Sequence of chain 1.A:
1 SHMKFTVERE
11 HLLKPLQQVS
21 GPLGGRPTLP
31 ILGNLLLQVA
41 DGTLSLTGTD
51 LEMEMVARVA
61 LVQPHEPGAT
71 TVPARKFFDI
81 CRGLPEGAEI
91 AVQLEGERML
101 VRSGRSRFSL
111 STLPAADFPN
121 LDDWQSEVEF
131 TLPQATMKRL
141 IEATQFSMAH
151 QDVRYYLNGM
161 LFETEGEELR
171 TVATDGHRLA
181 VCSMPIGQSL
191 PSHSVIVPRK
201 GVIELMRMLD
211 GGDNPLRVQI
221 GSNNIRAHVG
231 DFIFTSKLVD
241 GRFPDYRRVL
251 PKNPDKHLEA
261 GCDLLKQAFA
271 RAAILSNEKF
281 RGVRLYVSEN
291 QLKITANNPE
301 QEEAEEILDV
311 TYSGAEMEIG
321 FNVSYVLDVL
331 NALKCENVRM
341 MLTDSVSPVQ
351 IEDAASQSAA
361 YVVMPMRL

Binding-site contacts:
Ligand atom OE1 contacts residue MET366 of chain 1.A at 3.5 Å.
Ligand atom CG contacts residue HIS177 of chain 1.A at 3.5 Å.
Ligand atom NE2 contacts residue MET364 of chain 1.A at 3.0 Å (h-bond).
Ligand atom O contacts residue HIS177 of chain 1.A at 3.5 Å (h-bond).
Ligand atom CD1 contacts residue LEU179 of chain 1.A at 3.7 Å (hydrophobic).
Ligand atom CA contacts residue GLY176 of chain 1.A at 3.5 Å.
Ligand atom CD1 contacts residue PRO365 of chain 1.A at 3.1 Å (hydrophobic).
Ligand atom CZ contacts residue ARG367 of chain 1.A at 3.4 Å.
Ligand atom CB contacts residue PRO365 of chain 1.A at 3.4 Å (hydrophobic).
Ligand atom CG contacts residue PRO365 of chain 1.A at 3.8 Å (hydrophobic).
Ligand atom CE2 contacts residue PRO244 of chain 1.A at 3.9 Å (hydrophobic).
Ligand atom CB contacts residue MET364 of chain 1.A at 3.5 Å (hydrophobic).
Ligand atom CA contacts residue GLY176 of chain 1.A at 3.7 Å.
Ligand atom CZ contacts residue THR174 of chain 1.A at 3.6 Å.
Ligand atom CE2 contacts residue ARG367 of chain 1.A at 3.5 Å.
Ligand atom C contacts residue MET366 of chain 1.A at 3.9 Å (hydrophobic).
Ligand atom NE2 contacts residue PRO365 of chain 1.A at 3.4 Å (h-bond).
Ligand atom CE2 contacts residue THR174 of chain 1.A at 3.5 Å.
Ligand atom C contacts residue MET364 of chain 1.A at 3.8 Å (hydrophobic).
Ligand atom N contacts residue GLY176 of chain 1.A at 2.7 Å (h-bond).
Ligand atom OE1 contacts residue TYR325 of chain 1.A at 3.5 Å.
Ligand atom CD contacts residue TYR325 of chain 1.A at 3.9 Å (hydrophobic).
Ligand atom CE1 contacts residue ARG154 of chain 1.A at 3.9 Å.
Ligand atom CZ contacts residue GLY176 of chain 1.A at 3.6 Å.
Ligand atom CB contacts residue GLY176 of chain 1.A at 3.3 Å.
Ligand atom CA contacts residue MET366 of chain 1.A at 3.8 Å (hydrophobic).
Ligand atom CA contacts residue PRO365 of chain 1.A at 3.8 Å (hydrophobic).
Ligand atom CZ contacts residue PRO244 of chain 1.A at 3.5 Å (hydrophobic).
Ligand atom CG contacts residue HIS177 of chain 1.A at 3.7 Å.
Ligand atom O contacts residue MET364 of chain 1.A at 3.7 Å.
Ligand atom N contacts residue MET366 of chain 1.A at 3.8 Å.
Ligand atom O contacts residue MET364 of chain 1.A at 3.7 Å.
Ligand atom C contacts residue GLY176 of chain 1.A at 3.7 Å.
Ligand atom O contacts residue ARG367 of chain 1.A at 2.9 Å (salt-bridge).
Ligand atom CD1 contacts residue ARG178 of chain 1.A at 3.7 Å.
Ligand atom C contacts residue ARG367 of chain 1.A at 3.7 Å.
Ligand atom OD1 contacts residue HIS177 of chain 1.A at 3.9 Å.
Ligand atom N contacts residue PRO365 of chain 1.A at 3.1 Å (h-bond).
Ligand atom CD2 contacts residue MET364 of chain 1.A at 3.9 Å (hydrophobic).
Ligand atom O contacts residue MET366 of chain 1.A at 3.4 Å.

The protein below binds the small molecule below.
Small molecule (SMILES): CC(=O)N[C@@H](CCC(N)=O)C(=O)N[C@@H](CC1CCCCC1)C(=O)N[C@@H](CC(=O)O)C(=O)N[C@@H](CC(C)C)C(=O)N[C@@H](Cc1ccccc1)C(=O)O